Sequence of chain 1.A:
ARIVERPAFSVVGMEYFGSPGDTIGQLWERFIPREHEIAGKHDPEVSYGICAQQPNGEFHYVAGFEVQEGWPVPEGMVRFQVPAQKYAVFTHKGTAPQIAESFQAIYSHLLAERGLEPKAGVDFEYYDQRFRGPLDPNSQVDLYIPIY

Sequence of chain 1.B:
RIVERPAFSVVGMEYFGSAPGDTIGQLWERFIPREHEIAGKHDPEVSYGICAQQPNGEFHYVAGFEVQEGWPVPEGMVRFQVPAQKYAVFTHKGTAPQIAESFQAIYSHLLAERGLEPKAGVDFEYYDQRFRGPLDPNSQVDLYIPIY

Binding-site contacts:
Ligand atom CAK contacts residue ALA101 of chain 1.B at 3.8 Å (hydrophobic).
Ligand atom CAO contacts residue ILE29 of chain 1.B at 4.0 Å (hydrophobic).
Ligand atom CAG contacts residue GLU130 of chain 1.B at 3.5 Å.
Ligand atom CAG contacts residue ILE29 of chain 1.B at 3.7 Å (hydrophobic).
Ligand atom NAA contacts residue ALA101 of chain 1.B at 3.3 Å.
Ligand atom CAP contacts residue ILE29 of chain 1.B at 3.7 Å (hydrophobic).
Ligand atom CAH contacts residue ILE29 of chain 1.B at 3.8 Å (hydrophobic).
Ligand atom CAD contacts residue ALA105 of chain 1.A at 3.5 Å (hydrophobic).
Ligand atom CAL contacts residue ALA101 of chain 1.B at 3.9 Å (hydrophobic).
Ligand atom CAK contacts residue ILE29 of chain 1.B at 3.5 Å (hydrophobic).
Ligand atom CAG contacts residue TYR66 of chain 1.B at 3.8 Å (hydrophobic).
Ligand atom OAB contacts residue PEG1 of chain 1.F at 2.5 Å (h-bond).
Ligand atom CAG contacts residue ALA101 of chain 1.B at 3.9 Å (hydrophobic).
Ligand atom CAL contacts residue ILE29 of chain 1.B at 3.5 Å (hydrophobic).
Ligand atom CAM contacts residue GLU130 of chain 1.B at 3.5 Å.
Ligand atom NAA contacts residue ILE29 of chain 1.B at 4.0 Å.
Ligand atom CAK contacts residue TYR132 of chain 1.B at 3.9 Å (hydrophobic).
Ligand atom CAC contacts residue PHE108 of chain 1.B at 3.7 Å (hydrophobic).
Ligand atom CAG contacts residue TYR132 of chain 1.B at 3.6 Å (hydrophobic).
Ligand atom CAC contacts residue GLN109 of chain 1.A at 4.0 Å.
Ligand atom NAJ contacts residue ILE29 of chain 1.B at 3.6 Å.
Ligand atom CAO contacts residue GLU130 of chain 1.B at 3.6 Å.
Ligand atom CAE contacts residue PHE108 of chain 1.B at 3.6 Å (hydrophobic).
Ligand atom OAB contacts residue GLY30 of chain 1.B at 3.7 Å.
Ligand atom CAF contacts residue ALA105 of chain 1.A at 3.7 Å (hydrophobic).
Ligand atom CAN contacts residue ALA105 of chain 1.B at 3.9 Å (hydrophobic).
Ligand atom CAD contacts residue GLU106 of chain 1.A at 3.8 Å.
Ligand atom NAA contacts residue TYR132 of chain 1.B at 3.2 Å (h-bond).
Ligand atom CAF contacts residue ALA105 of chain 1.B at 3.4 Å (hydrophobic).
Ligand atom NAI contacts residue GLU130 of chain 1.B at 2.7 Å (salt-bridge).
Ligand atom CAE contacts residue CYS56 of chain 1.B at 3.8 Å (hydrophobic).
Ligand atom NAA contacts residue PEG1 of chain 1.F at 2.6 Å (h-bond).
Ligand atom CAD contacts residue ALA105 of chain 1.B at 3.8 Å (hydrophobic).
Ligand atom CAL contacts residue PEG1 of chain 1.F at 3.4 Å.
Ligand atom CAF contacts residue GLU106 of chain 1.A at 3.8 Å.
Ligand atom NAI contacts residue ILE104 of chain 1.B at 3.9 Å.
Ligand atom NAA contacts residue TRP33 of chain 1.B at 3.7 Å.
Ligand atom CAK contacts residue PEG1 of chain 1.F at 3.5 Å.
Ligand atom CAE contacts residue GLU130 of chain 1.B at 3.4 Å.
Ligand atom CAN contacts residue ILE29 of chain 1.B at 3.8 Å (hydrophobic).

The protein below binds the small molecule below.
Small molecule (SMILES): Nc1cc2nc3ccccc3nc2cc1O